The protein below binds the small molecule below.
Small molecule (SMILES): CC(=O)N[C@@H]1[C@@H](O)[C@H](O)[C@@H](CO)O[C@H]1O

Binding-site contacts:
Ligand atom O5 contacts residue ASN587 of chain 1.A at 2.4 Å (h-bond).
Ligand atom C8 contacts residue ASN587 of chain 1.A at 4.3 Å.
Ligand atom O7 contacts residue ASN587 of chain 1.A at 3.1 Å (h-bond).
Ligand atom C5 contacts residue ASN587 of chain 1.A at 3.7 Å.
Ligand atom C4 contacts residue ASN587 of chain 1.A at 4.2 Å.
Ligand atom C3 contacts residue ASN587 of chain 1.A at 3.8 Å.
Ligand atom N2 contacts residue ASN587 of chain 1.A at 2.9 Å (h-bond).
Ligand atom C2 contacts residue ASN587 of chain 1.A at 2.4 Å.
Ligand atom C1 contacts residue ASN587 of chain 1.A at 1.4 Å.
Ligand atom C7 contacts residue ASN587 of chain 1.A at 3.2 Å.

Sequence of chain 1.A:
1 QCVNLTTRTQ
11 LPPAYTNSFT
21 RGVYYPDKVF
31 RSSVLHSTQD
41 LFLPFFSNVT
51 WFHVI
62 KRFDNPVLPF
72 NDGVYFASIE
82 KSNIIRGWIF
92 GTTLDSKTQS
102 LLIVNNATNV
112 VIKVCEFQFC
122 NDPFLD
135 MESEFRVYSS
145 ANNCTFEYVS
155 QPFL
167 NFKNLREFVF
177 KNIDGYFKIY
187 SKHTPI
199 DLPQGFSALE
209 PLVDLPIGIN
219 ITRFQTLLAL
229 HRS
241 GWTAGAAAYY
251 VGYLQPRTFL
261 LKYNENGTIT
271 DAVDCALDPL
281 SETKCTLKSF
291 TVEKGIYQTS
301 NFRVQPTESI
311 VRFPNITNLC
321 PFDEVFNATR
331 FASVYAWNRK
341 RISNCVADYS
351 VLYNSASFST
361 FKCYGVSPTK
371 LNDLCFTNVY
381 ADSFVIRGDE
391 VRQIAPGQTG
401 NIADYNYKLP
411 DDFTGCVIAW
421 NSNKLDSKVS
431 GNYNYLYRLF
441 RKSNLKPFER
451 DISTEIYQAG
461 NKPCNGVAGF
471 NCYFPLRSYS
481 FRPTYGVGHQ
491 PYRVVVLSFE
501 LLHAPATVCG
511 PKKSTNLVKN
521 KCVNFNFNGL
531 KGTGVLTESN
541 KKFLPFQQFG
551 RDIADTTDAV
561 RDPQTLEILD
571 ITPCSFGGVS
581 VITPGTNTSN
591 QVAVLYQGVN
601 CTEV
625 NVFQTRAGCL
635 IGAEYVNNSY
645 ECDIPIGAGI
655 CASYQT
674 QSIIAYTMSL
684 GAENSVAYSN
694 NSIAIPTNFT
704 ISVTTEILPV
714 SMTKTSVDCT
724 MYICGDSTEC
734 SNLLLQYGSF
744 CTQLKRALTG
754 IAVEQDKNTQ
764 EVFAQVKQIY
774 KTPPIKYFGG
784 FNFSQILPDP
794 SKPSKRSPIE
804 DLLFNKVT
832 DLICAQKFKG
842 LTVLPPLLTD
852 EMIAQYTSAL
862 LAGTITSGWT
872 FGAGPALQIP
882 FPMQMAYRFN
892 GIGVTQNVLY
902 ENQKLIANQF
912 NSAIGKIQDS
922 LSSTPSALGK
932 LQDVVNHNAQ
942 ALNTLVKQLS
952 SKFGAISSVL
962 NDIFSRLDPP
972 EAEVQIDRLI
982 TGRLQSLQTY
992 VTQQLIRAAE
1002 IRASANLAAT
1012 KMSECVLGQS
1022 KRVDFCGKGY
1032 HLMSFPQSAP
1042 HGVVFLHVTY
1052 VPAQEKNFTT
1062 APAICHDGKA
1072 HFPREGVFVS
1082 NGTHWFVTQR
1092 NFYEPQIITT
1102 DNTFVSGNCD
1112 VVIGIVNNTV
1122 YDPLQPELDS